Sequence of chain 2.A:
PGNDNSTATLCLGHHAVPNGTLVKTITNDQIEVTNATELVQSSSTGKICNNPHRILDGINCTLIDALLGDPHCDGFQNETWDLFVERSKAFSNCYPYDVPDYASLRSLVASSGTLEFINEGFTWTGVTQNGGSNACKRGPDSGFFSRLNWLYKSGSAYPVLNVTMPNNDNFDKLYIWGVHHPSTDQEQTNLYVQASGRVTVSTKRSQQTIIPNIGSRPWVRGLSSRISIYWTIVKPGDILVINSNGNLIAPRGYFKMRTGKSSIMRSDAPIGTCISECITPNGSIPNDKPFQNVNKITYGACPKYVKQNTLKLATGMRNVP

Sequence of chain 2.B:
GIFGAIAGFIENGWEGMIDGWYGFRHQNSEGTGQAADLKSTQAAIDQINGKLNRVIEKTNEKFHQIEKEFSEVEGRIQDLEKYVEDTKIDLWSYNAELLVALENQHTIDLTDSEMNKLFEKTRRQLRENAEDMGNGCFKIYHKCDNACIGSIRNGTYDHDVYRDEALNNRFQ

The protein below binds the small molecule below.
Small molecule (SMILES): CC(=O)N[C@H]1[C@H](O[C@H]2[C@H](O)[C@@H](NC(C)=O)CO[C@@H]2CO)O[C@H](CO)[C@@H](O[C@@H]2O[C@H](CO)[C@@H](O)[C@H](O)[C@@H]2O)[C@@H]1O

Binding-site contacts:
Ligand atom C5 contacts residue THR317 of chain 2.A at 3.8 Å.
Ligand atom C2 contacts residue ASN37 of chain 2.A at 2.8 Å.
Ligand atom C4 contacts residue ASN37 of chain 2.A at 4.3 Å.
Ligand atom C6 contacts residue LEU52 of chain 2.B at 3.9 Å (hydrophobic).
Ligand atom O6 contacts residue LEU52 of chain 2.B at 3.5 Å.
Ligand atom C1 contacts residue ASN37 of chain 2.A at 1.5 Å.
Ligand atom C6 contacts residue THR39 of chain 2.A at 4.1 Å.
Ligand atom C8 contacts residue THR39 of chain 2.A at 3.7 Å.
Ligand atom C5 contacts residue ASN37 of chain 2.A at 3.5 Å.
Ligand atom C6 contacts residue THR317 of chain 2.A at 3.5 Å.
Ligand atom C7 contacts residue ASN37 of chain 2.A at 4.1 Å.
Ligand atom O5 contacts residue ASN37 of chain 2.A at 2.4 Å (h-bond).
Ligand atom O5 contacts residue ALA38 of chain 2.A at 4.4 Å.
Ligand atom C1 contacts residue THR317 of chain 2.A at 3.6 Å.
Ligand atom O5 contacts residue THR317 of chain 2.A at 2.8 Å (h-bond).
Ligand atom C3 contacts residue ASN37 of chain 2.A at 3.9 Å.
Ligand atom O6 contacts residue THR39 of chain 2.A at 4.4 Å.
Ligand atom O6 contacts residue THR317 of chain 2.A at 4.5 Å.
Ligand atom N2 contacts residue ASN37 of chain 2.A at 3.2 Å (h-bond).